Sequence of chain 1.E:
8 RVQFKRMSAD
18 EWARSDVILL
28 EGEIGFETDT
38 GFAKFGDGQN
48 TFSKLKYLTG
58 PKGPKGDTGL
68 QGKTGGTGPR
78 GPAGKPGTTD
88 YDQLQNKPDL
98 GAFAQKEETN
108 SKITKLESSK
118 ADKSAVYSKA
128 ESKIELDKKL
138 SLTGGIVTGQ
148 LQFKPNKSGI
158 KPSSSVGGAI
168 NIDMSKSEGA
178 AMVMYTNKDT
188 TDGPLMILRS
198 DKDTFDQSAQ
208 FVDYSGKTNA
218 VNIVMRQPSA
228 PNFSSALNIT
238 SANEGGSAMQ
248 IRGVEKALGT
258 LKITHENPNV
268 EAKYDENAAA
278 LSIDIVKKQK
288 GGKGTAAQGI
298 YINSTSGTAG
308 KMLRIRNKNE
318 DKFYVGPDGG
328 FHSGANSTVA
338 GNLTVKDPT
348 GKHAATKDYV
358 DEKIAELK

Sequence of chain 1.F:
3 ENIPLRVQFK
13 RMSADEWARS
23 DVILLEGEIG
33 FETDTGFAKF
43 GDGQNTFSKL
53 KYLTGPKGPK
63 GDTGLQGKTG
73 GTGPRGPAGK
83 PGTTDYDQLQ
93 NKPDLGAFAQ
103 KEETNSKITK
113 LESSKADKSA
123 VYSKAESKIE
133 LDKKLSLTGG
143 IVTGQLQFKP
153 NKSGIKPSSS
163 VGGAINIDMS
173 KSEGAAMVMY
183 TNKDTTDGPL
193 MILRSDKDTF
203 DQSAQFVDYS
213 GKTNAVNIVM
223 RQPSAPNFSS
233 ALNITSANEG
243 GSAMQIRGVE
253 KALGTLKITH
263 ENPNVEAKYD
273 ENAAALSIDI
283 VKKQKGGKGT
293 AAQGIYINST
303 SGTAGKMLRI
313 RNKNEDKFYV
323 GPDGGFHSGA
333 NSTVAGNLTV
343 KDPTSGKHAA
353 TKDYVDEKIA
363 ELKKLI

Sequence of chain 1.D:
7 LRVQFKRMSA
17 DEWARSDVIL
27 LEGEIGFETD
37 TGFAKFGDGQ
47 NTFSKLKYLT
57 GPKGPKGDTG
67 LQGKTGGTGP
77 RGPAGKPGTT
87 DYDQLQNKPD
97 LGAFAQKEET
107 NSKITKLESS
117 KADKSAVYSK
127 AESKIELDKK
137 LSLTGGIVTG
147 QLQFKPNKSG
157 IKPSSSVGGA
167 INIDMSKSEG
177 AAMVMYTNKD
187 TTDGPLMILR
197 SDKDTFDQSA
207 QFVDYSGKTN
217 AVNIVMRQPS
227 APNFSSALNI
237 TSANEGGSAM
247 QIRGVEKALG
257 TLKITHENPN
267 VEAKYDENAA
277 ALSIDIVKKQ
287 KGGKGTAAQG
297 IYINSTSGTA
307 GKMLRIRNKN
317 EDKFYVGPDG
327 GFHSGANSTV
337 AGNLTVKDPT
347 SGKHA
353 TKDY

Binding-site contacts:
Ligand atom O4 contacts residue LEU255 of chain 1.E at 3.8 Å.
Ligand atom C3 contacts residue LEU255 of chain 1.E at 3.9 Å (hydrophobic).
Ligand atom N2 contacts residue ASN274 of chain 1.D at 4.1 Å.
Ligand atom O1 contacts residue ARG313 of chain 1.E at 2.3 Å (salt-bridge).
Ligand atom O6A contacts residue ASN274 of chain 1.D at 3.1 Å (h-bond).
Ligand atom C8 contacts residue GLN295 of chain 1.F at 2.8 Å.
Ligand atom O6B contacts residue SER279 of chain 1.D at 3.4 Å (h-bond).
Ligand atom C3 contacts residue ASN274 of chain 1.D at 4.0 Å.
Ligand atom C1 contacts residue ARG313 of chain 1.E at 3.6 Å.
Ligand atom C1 contacts residue TYR298 of chain 1.F at 4.0 Å (hydrophobic).
Ligand atom C7 contacts residue ARG311 of chain 1.E at 3.4 Å.
Ligand atom C7 contacts residue ALA254 of chain 1.E at 3.8 Å (hydrophobic).
Ligand atom O6B contacts residue TYR298 of chain 1.F at 3.2 Å.
Ligand atom O3 contacts residue ASN274 of chain 1.D at 2.6 Å (h-bond).
Ligand atom O3 contacts residue LEU255 of chain 1.E at 3.7 Å.
Ligand atom O7 contacts residue ARG311 of chain 1.E at 2.9 Å (salt-bridge).
Ligand atom O6 contacts residue LYS259 of chain 1.E at 3.0 Å (salt-bridge).
Ligand atom C3 contacts residue ALA254 of chain 1.E at 3.3 Å (hydrophobic).
Ligand atom O5 contacts residue LEU255 of chain 1.E at 4.1 Å.
Ligand atom O5 contacts residue TYR298 of chain 1.F at 3.3 Å.
Ligand atom C4 contacts residue ASN274 of chain 1.D at 3.6 Å.
Ligand atom C2 contacts residue TYR298 of chain 1.F at 3.8 Å (hydrophobic).
Ligand atom O7 contacts residue ASN274 of chain 1.D at 4.0 Å.
Ligand atom O7 contacts residue ARG313 of chain 1.E at 3.8 Å.
Ligand atom O6A contacts residue LEU255 of chain 1.E at 4.0 Å.
Ligand atom O1 contacts residue TYR298 of chain 1.F at 3.1 Å (h-bond).
Ligand atom C4 contacts residue LEU255 of chain 1.E at 3.8 Å (hydrophobic).
Ligand atom O6A contacts residue TYR298 of chain 1.F at 3.1 Å.
Ligand atom C4 contacts residue ALA254 of chain 1.E at 3.3 Å (hydrophobic).
Ligand atom O7 contacts residue ALA254 of chain 1.E at 2.7 Å (h-bond).
Ligand atom C5 contacts residue TYR298 of chain 1.F at 3.8 Å (hydrophobic).
Ligand atom C7 contacts residue GLN295 of chain 1.F at 4.0 Å.
Ligand atom C6 contacts residue TYR298 of chain 1.F at 3.2 Å (hydrophobic).
Ligand atom O3 contacts residue ALA254 of chain 1.E at 3.5 Å.
Ligand atom C6 contacts residue LYS259 of chain 1.E at 3.8 Å.
Ligand atom C8 contacts residue ARG311 of chain 1.E at 3.2 Å.
Ligand atom O4 contacts residue ASN274 of chain 1.D at 3.0 Å (h-bond).
Ligand atom O4 contacts residue ALA254 of chain 1.E at 3.2 Å (h-bond).
Ligand atom C3 contacts residue ASN274 of chain 1.D at 4.1 Å.
Ligand atom C6 contacts residue LEU255 of chain 1.E at 4.1 Å (hydrophobic).

A protein and the small-molecule ligand that binds it are described below.
Small molecule (SMILES): CC(=O)N[C@@H]1[C@@H](O[C@@H]2O[C@H](C(=O)O)[C@@H](O[C@@H]3O[C@H](CO)[C@@H](O)[C@H](O[C@@H]4OC(C(=O)O)=C[C@H](O)[C@H]4O)[C@H]3NC(C)=O)[C@H](O)[C@H]2O)[C@H](O)[C@@H](CO)O[C@H]1O